Sequence of chain 52.D:
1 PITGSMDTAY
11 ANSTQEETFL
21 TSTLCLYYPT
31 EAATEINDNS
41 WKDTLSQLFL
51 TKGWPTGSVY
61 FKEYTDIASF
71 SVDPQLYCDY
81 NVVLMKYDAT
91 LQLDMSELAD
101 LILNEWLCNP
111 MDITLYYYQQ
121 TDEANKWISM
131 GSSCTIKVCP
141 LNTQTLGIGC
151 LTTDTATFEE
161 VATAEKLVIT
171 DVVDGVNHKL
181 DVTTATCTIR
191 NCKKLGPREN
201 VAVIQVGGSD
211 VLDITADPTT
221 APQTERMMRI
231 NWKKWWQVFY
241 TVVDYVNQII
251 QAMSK

The small molecule below binds the protein below.
Small molecule (SMILES): CC(=O)N[C@H]1[C@H](O[C@H]2[C@H](O)[C@@H](NC(C)=O)CO[C@@H]2CO)O[C@H](CO)[C@@H](O)[C@@H]1O

Binding-site contacts:
Ligand atom C1 contacts residue ASN12 of chain 52.D at 2.2 Å.
Ligand atom O7 contacts residue ASN12 of chain 52.D at 3.6 Å.
Ligand atom C7 contacts residue ASN12 of chain 52.D at 3.9 Å.
Ligand atom C2 contacts residue ASN12 of chain 52.D at 3.3 Å.
Ligand atom C5 contacts residue ASN12 of chain 52.D at 4.1 Å.
Ligand atom N2 contacts residue ASN12 of chain 52.D at 3.8 Å.
Ligand atom O5 contacts residue ASN12 of chain 52.D at 2.7 Å (h-bond).